Sequence of chain 1.B:
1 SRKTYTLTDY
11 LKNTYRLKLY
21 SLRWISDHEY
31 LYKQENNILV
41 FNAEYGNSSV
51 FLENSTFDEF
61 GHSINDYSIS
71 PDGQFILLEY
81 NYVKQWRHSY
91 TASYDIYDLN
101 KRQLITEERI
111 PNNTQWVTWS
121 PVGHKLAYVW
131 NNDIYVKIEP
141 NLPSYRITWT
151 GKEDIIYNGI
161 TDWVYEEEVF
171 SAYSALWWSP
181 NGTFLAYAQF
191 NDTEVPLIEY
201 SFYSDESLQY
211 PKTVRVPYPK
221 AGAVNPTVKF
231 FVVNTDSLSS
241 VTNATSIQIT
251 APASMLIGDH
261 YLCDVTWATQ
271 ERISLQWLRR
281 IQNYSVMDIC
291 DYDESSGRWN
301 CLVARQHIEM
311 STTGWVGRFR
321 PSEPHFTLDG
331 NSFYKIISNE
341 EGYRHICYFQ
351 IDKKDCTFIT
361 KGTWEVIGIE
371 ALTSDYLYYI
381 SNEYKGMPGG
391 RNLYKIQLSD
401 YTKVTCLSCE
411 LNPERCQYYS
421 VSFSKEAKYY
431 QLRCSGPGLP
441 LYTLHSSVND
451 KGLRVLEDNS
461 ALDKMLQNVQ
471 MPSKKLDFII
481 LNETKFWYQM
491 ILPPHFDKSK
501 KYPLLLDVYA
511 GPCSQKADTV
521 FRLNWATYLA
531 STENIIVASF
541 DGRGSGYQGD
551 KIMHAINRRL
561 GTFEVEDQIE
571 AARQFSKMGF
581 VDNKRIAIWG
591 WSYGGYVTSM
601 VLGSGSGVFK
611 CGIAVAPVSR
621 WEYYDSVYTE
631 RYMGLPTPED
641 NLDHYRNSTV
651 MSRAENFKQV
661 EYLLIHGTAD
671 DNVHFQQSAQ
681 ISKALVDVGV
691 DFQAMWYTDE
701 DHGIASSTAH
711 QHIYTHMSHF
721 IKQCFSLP

Binding-site contacts:
Ligand atom C8 contacts residue THR150 of chain 1.B at 4.1 Å.
Ligand atom O5 contacts residue THR193 of chain 1.B at 3.8 Å.
Ligand atom N2 contacts residue ILE156 of chain 1.B at 3.9 Å.
Ligand atom O4 contacts residue NAG1 of chain 1.N at 2.8 Å.
Ligand atom C5 contacts residue ASN191 of chain 1.B at 3.9 Å.
Ligand atom C7 contacts residue ILE156 of chain 1.B at 3.9 Å (hydrophobic).
Ligand atom O7 contacts residue LYS229 of chain 1.B at 4.1 Å.
Ligand atom C2 contacts residue ASN191 of chain 1.B at 2.8 Å.
Ligand atom C8 contacts residue ASN191 of chain 1.B at 4.2 Å.
Ligand atom C1 contacts residue ASN191 of chain 1.B at 2.6 Å.
Ligand atom C6 contacts residue THR193 of chain 1.B at 4.4 Å.
Ligand atom C7 contacts residue ASN191 of chain 1.B at 3.3 Å.
Ligand atom O5 contacts residue ASN191 of chain 1.B at 2.5 Å (h-bond).
Ligand atom O6 contacts residue ASN191 of chain 1.B at 4.0 Å.
Ligand atom C8 contacts residue ILE156 of chain 1.B at 3.7 Å (hydrophobic).
Ligand atom O3 contacts residue NAG1 of chain 1.N at 3.9 Å.
Ligand atom C6 contacts residue NAG1 of chain 1.N at 4.4 Å.
Ligand atom O6 contacts residue GLU194 of chain 1.B at 4.0 Å.
Ligand atom N2 contacts residue ASN191 of chain 1.B at 3.4 Å (h-bond).
Ligand atom C8 contacts residue GLN189 of chain 1.B at 4.4 Å.
Ligand atom C3 contacts residue NAG1 of chain 1.N at 4.2 Å.
Ligand atom O7 contacts residue ASN191 of chain 1.B at 2.9 Å (h-bond).
Ligand atom C1 contacts residue THR193 of chain 1.B at 3.3 Å.
Ligand atom C5 contacts residue THR193 of chain 1.B at 4.1 Å.
Ligand atom O7 contacts residue ILE156 of chain 1.B at 4.4 Å.
Ligand atom C5 contacts residue NAG1 of chain 1.N at 4.5 Å.
Ligand atom C1 contacts residue ILE156 of chain 1.B at 4.0 Å (hydrophobic).
Ligand atom O6 contacts residue THR193 of chain 1.B at 3.8 Å.
Ligand atom C3 contacts residue ASN191 of chain 1.B at 4.0 Å.
Ligand atom C4 contacts residue NAG1 of chain 1.N at 3.5 Å.
Ligand atom C2 contacts residue ILE156 of chain 1.B at 4.3 Å (hydrophobic).
Ligand atom O7 contacts residue GLN189 of chain 1.B at 4.4 Å.

The small molecule below binds the protein below.
Small molecule (SMILES): CC(=O)N[C@@H]1[C@@H](O)[C@H](O)[C@@H](CO)O[C@H]1O